Binding-site contacts:
Ligand atom P contacts residue TYR85 of chain 54.C at 3.5 Å.
Ligand atom OP1 contacts residue SER51 of chain 53.D at 3.3 Å.
Ligand atom OP2 contacts residue LYS57 of chain 53.D at 3.4 Å.
Ligand atom N1 contacts residue SER47 of chain 54.C at 2.7 Å (h-bond).
Ligand atom OP2 contacts residue TYR85 of chain 54.C at 2.5 Å (h-bond).
Ligand atom O2 contacts residue ASN87 of chain 54.C at 3.2 Å (h-bond).
Ligand atom OP1 contacts residue ASN55 of chain 53.D at 3.3 Å (h-bond).
Ligand atom OP1 contacts residue SER52 of chain 53.D at 3.0 Å.
Ligand atom OP2 contacts residue ARG49 of chain 53.D at 2.4 Å (salt-bridge).
Ligand atom C5' contacts residue TYR85 of chain 54.C at 3.1 Å (hydrophobic).
Ligand atom C5 contacts residue TYR85 of chain 54.C at 3.5 Å (hydrophobic).
Ligand atom O2' contacts residue TYR85 of chain 54.C at 3.5 Å.
Ligand atom P contacts residue SER51 of chain 53.D at 3.4 Å.
Ligand atom OP1 contacts residue ARG49 of chain 53.D at 2.5 Å (salt-bridge).
Ligand atom O2' contacts residue GLU63 of chain 54.C at 3.0 Å (salt-bridge).
Ligand atom O3' contacts residue TYR85 of chain 54.C at 3.6 Å.
Ligand atom OP2 contacts residue ASN55 of chain 53.D at 3.2 Å (h-bond).
Ligand atom OP2 contacts residue SER51 of chain 53.D at 3.2 Å (h-bond).
Ligand atom C2' contacts residue GLU63 of chain 54.C at 3.5 Å.
Ligand atom C5' contacts residue SER51 of chain 53.D at 3.5 Å.
Ligand atom C2 contacts residue SER47 of chain 54.C at 3.0 Å.
Ligand atom C4 contacts residue TYR85 of chain 54.C at 3.5 Å (hydrophobic).
Ligand atom C3' contacts residue TYR85 of chain 54.C at 3.3 Å (hydrophobic).
Ligand atom C5 contacts residue THR45 of chain 54.C at 3.3 Å.
Ligand atom C6 contacts residue TYR85 of chain 54.C at 3.5 Å (hydrophobic).
Ligand atom N1 contacts residue THR59 of chain 54.C at 3.6 Å.
Ligand atom N6 contacts residue CYS46 of chain 54.C at 3.4 Å (h-bond).
Ligand atom N6 contacts residue THR59 of chain 54.C at 2.9 Å (h-bond).
Ligand atom N7 contacts residue THR45 of chain 54.C at 2.6 Å (h-bond).
Ligand atom C4' contacts residue TYR85 of chain 54.C at 3.3 Å (hydrophobic).
Ligand atom O3' contacts residue SER51 of chain 53.D at 3.5 Å (h-bond).
Ligand atom OP2 contacts residue LYS43 of chain 54.C at 3.2 Å (salt-bridge).
Ligand atom C2' contacts residue TYR85 of chain 54.C at 3.4 Å (hydrophobic).
Ligand atom OP1 contacts residue SER51 of chain 53.D at 2.7 Å (h-bond).
Ligand atom OP2 contacts residue LYS57 of chain 53.D at 2.7 Å (salt-bridge).
Ligand atom N1 contacts residue TYR85 of chain 54.C at 3.6 Å.
Ligand atom N6 contacts residue THR45 of chain 54.C at 2.9 Å (h-bond).
Ligand atom P contacts residue ARG49 of chain 53.D at 2.9 Å.
Ligand atom C6 contacts residue THR45 of chain 54.C at 3.5 Å.
Ligand atom O4' contacts residue LYS61 of chain 54.C at 3.1 Å (salt-bridge).

Sequence of chain 53.D:
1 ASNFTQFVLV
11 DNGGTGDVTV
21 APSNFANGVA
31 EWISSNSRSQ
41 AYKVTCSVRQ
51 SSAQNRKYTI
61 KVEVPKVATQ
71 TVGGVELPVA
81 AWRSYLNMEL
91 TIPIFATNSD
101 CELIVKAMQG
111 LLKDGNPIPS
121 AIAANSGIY

Sequence of chain 54.C:
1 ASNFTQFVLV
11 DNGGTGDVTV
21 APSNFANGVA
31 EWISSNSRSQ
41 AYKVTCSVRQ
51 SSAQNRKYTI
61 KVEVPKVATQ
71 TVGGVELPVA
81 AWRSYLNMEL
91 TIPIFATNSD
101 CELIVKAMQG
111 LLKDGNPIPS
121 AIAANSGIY

A small-molecule ligand and the protein it binds are described below.
Small molecule (SMILES): Nc1ccn([C@@H]2O[C@H](CO[P](=O)(O)O[C@H]3[C@@H](O)[C@H](n4ccc(N)nc4=O)O[C@@H]3CO[P](=O)(O)O[C@H]3[C@@H](O)[C@H](n4cnc5c(N)ncnc54)O[C@@H]3CO[P](=O)(O)O[C@H]3[C@@H](O)[C@H](n4ccc(N)nc4=O)O[C@@H]3CO[P](=O)(O)O[C@H]3[C@@H](O)[C@H](n4ccc(=O)[nH]c4=O)O[C@@H]3CO[P](=O)(O)O[C@H]3[C@@H](O)[C@H](n4cnc5c(N)ncnc54)O[C@@H]3CO[P](=O)(O)O[C@H]3[C@@H](O)[C@H](n4cnc5c(=O)nc(N)[nH]c54)O[C@@H]3CO[P](=O)(O)O[C@H]3[C@@H](O)[C@H](n4cnc5c(=O)nc(N)[nH]c54)O[C@@H]3CO)[C@@H](O)[C@H]2O)c(=O)n1